Binding-site contacts:
Ligand atom NAN contacts residue ASN343 of chain 1.D at 3.9 Å.
Ligand atom CAF contacts residue PHE320 of chain 1.D at 3.8 Å (hydrophobic).
Ligand atom NAN contacts residue TYR339 of chain 1.D at 4.4 Å.
Ligand atom CAG contacts residue ASN324 of chain 1.D at 4.1 Å.
Ligand atom OAM contacts residue PHE320 of chain 1.D at 3.8 Å.
Ligand atom OAL contacts residue SER235 of chain 1.D at 4.4 Å.
Ligand atom CAC contacts residue SER238 of chain 1.D at 4.4 Å.
Ligand atom CAD contacts residue SER234 of chain 1.D at 3.6 Å.
Ligand atom OAL contacts residue PHE321 of chain 1.D at 4.0 Å.
Ligand atom CAG contacts residue PHE224 of chain 1.D at 3.6 Å (hydrophobic).
Ligand atom CAO contacts residue ASN343 of chain 1.D at 3.8 Å.
Ligand atom NAN contacts residue TYR347 of chain 1.D at 4.0 Å.
Ligand atom CAJ contacts residue TYR339 of chain 1.D at 4.3 Å (hydrophobic).
Ligand atom CAI contacts residue TYR347 of chain 1.D at 4.4 Å (hydrophobic).
Ligand atom CAA contacts residue PHE320 of chain 1.D at 4.0 Å (hydrophobic).
Ligand atom OAK contacts residue ASN324 of chain 1.D at 4.4 Å.
Ligand atom CAO contacts residue PHE224 of chain 1.D at 4.3 Å (hydrophobic).
Ligand atom CAB contacts residue VAL148 of chain 1.D at 4.0 Å (hydrophobic).
Ligand atom CAO contacts residue TYR339 of chain 1.D at 3.4 Å (hydrophobic).
Ligand atom CAJ contacts residue TYR347 of chain 1.D at 4.1 Å (hydrophobic).
Ligand atom OAL contacts residue SER238 of chain 1.D at 3.3 Å (h-bond).
Ligand atom OAL contacts residue SER234 of chain 1.D at 2.5 Å (h-bond).
Ligand atom CAJ contacts residue ASN343 of chain 1.D at 4.1 Å.
Ligand atom OAM contacts residue TYR347 of chain 1.D at 2.9 Å (h-bond).
Ligand atom CAE contacts residue ASN324 of chain 1.D at 4.3 Å.
Ligand atom CAJ contacts residue PHE320 of chain 1.D at 3.5 Å (hydrophobic).
Ligand atom CAG contacts residue TYR339 of chain 1.D at 3.7 Å (hydrophobic).
Ligand atom OAK contacts residue SER234 of chain 1.D at 2.9 Å (h-bond).
Ligand atom CAC contacts residue PHE321 of chain 1.D at 4.2 Å (hydrophobic).
Ligand atom CAI contacts residue TYR339 of chain 1.D at 4.3 Å (hydrophobic).
Ligand atom CAA contacts residue VAL148 of chain 1.D at 3.8 Å (hydrophobic).
Ligand atom CAB contacts residue PHE321 of chain 1.D at 4.0 Å (hydrophobic).
Ligand atom OAM contacts residue ASN343 of chain 1.D at 3.4 Å (h-bond).
Ligand atom CAD contacts residue ASN324 of chain 1.D at 4.4 Å.
Ligand atom CAH contacts residue PHE224 of chain 1.D at 3.5 Å (hydrophobic).
Ligand atom CAC contacts residue SER234 of chain 1.D at 3.4 Å.
Ligand atom CAH contacts residue TYR339 of chain 1.D at 3.7 Å (hydrophobic).

Sequence of chain 1.D:
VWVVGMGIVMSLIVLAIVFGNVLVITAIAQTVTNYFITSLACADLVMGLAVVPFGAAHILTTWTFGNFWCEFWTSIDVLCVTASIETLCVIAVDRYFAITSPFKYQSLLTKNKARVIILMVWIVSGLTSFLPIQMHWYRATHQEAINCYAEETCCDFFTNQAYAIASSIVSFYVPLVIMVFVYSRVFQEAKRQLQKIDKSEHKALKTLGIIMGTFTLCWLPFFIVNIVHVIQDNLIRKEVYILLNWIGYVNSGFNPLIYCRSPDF

A protein and the small-molecule ligand that binds it are described below.
Small molecule (SMILES): CN[C@@H]1CCc2c(ccc(O)c2O)[C@H]1O